Binding-site contacts:
Ligand atom C1 contacts residue MET151 of chain 12.A at 4.4 Å (hydrophobic).
Ligand atom C2 contacts residue THR156 of chain 12.A at 3.9 Å.
Ligand atom C8 contacts residue ASN154 of chain 12.A at 3.9 Å.
Ligand atom O5 contacts residue THR156 of chain 12.A at 4.2 Å.
Ligand atom C5 contacts residue THR156 of chain 12.A at 4.3 Å.
Ligand atom C7 contacts residue ASN154 of chain 12.A at 3.5 Å.
Ligand atom C3 contacts residue THR156 of chain 12.A at 4.0 Å.
Ligand atom O7 contacts residue GLY150 of chain 12.A at 3.4 Å (h-bond).
Ligand atom C1 contacts residue THR156 of chain 12.A at 3.4 Å.
Ligand atom O7 contacts residue ASN154 of chain 12.A at 3.3 Å (h-bond).
Ligand atom C1 contacts residue ASN154 of chain 12.A at 3.0 Å.
Ligand atom C2 contacts residue ASN154 of chain 12.A at 4.0 Å.
Ligand atom N2 contacts residue THR156 of chain 12.A at 3.8 Å.
Ligand atom C7 contacts residue GLY150 of chain 12.A at 4.3 Å.
Ligand atom O5 contacts residue ASN154 of chain 12.A at 4.0 Å.
Ligand atom N2 contacts residue ASN154 of chain 12.A at 3.8 Å.

This small molecule binds to this protein.
Small molecule (SMILES): CC(=O)N[C@H]1[C@H](O[C@H]2[C@H](O)[C@@H](NC(C)=O)CO[C@@H]2CO)O[C@H](CO)[C@@H](O)[C@@H]1O

Sequence of chain 12.A:
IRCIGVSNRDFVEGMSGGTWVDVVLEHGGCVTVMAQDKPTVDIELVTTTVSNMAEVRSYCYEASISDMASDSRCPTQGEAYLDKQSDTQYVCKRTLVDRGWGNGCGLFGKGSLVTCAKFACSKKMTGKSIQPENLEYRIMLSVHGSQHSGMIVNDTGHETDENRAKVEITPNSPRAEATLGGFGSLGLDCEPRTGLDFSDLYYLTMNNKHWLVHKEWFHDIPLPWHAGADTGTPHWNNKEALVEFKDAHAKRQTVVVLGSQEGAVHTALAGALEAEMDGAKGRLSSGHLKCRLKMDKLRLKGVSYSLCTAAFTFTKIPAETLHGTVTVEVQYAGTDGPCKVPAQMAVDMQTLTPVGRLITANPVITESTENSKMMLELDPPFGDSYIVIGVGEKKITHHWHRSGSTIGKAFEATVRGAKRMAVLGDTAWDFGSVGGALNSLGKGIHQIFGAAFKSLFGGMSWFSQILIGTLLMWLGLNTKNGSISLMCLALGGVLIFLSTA